Binding-site contacts:
Ligand atom O1 contacts residue LYS13 of chain 1.A at 4.3 Å.
Ligand atom C3 contacts residue FMN1 of chain 1.C at 3.3 Å.
Ligand atom C4 contacts residue SER39 of chain 1.B at 3.6 Å.
Ligand atom N contacts residue THR123 of chain 1.B at 4.4 Å.
Ligand atom O1 contacts residue GLN40 of chain 1.B at 4.1 Å.
Ligand atom C6 contacts residue EDO1 of chain 1.G at 4.0 Å.
Ligand atom N contacts residue GLN40 of chain 1.B at 4.0 Å.
Ligand atom O1 contacts residue FMN1 of chain 1.C at 3.3 Å (h-bond).
Ligand atom C4 contacts residue FMN1 of chain 1.C at 3.8 Å.
Ligand atom C3 contacts residue SER39 of chain 1.B at 3.4 Å.
Ligand atom C5 contacts residue THR123 of chain 1.B at 4.1 Å.
Ligand atom C6 contacts residue GLN40 of chain 1.B at 3.8 Å.
Ligand atom C1 contacts residue FMN1 of chain 1.C at 3.4 Å.
Ligand atom C1 contacts residue GLN40 of chain 1.B at 3.6 Å.
Ligand atom C2 contacts residue FMN1 of chain 1.C at 3.3 Å.
Ligand atom O2 contacts residue SER39 of chain 1.B at 4.0 Å.
Ligand atom C2 contacts residue GLN40 of chain 1.B at 3.6 Å.
Ligand atom N contacts residue GLY165 of chain 1.A at 4.1 Å.
Ligand atom O1 contacts residue EDO1 of chain 1.G at 3.1 Å (h-bond).
Ligand atom C4 contacts residue GLN40 of chain 1.B at 4.3 Å.
Ligand atom O2 contacts residue EDO1 of chain 1.G at 4.0 Å.
Ligand atom C6 contacts residue FMN1 of chain 1.C at 3.3 Å.
Ligand atom C5 contacts residue FMN1 of chain 1.C at 3.6 Å.
Ligand atom C5 contacts residue GLY165 of chain 1.A at 3.8 Å.
Ligand atom N contacts residue FMN1 of chain 1.C at 3.5 Å (h-bond).
Ligand atom C4 contacts residue GLY165 of chain 1.A at 4.2 Å.
Ligand atom C3 contacts residue GLN40 of chain 1.B at 3.7 Å.
Ligand atom C5 contacts residue GLU164 of chain 1.A at 4.3 Å.
Ligand atom C4 contacts residue THR123 of chain 1.B at 4.3 Å.
Ligand atom O2 contacts residue GLN40 of chain 1.B at 2.8 Å (h-bond).
Ligand atom C4 contacts residue GLU164 of chain 1.A at 3.9 Å.
Ligand atom C5 contacts residue GLN40 of chain 1.B at 4.3 Å.
Ligand atom O2 contacts residue FMN1 of chain 1.C at 2.6 Å (h-bond).

Sequence of chain 1.A:
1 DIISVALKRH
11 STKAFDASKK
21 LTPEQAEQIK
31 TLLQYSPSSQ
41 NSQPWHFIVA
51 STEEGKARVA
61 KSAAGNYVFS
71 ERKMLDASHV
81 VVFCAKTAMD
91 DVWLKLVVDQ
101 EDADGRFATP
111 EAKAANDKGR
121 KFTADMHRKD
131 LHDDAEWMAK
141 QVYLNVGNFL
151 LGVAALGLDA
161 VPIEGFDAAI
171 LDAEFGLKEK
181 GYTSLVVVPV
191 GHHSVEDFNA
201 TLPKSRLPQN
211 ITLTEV

Sequence of chain 1.B:
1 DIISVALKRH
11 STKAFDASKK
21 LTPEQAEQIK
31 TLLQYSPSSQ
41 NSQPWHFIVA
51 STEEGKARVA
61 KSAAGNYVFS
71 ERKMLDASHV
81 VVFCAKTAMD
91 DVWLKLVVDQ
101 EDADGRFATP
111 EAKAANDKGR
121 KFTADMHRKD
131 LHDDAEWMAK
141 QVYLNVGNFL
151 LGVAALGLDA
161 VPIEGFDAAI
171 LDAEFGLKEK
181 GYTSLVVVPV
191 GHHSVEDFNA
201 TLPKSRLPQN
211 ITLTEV

This small molecule binds to this protein.
Small molecule (SMILES): O=C(O)c1cccnc1